A small-molecule ligand and the protein it binds are described below.
Small molecule (SMILES): CC(=O)N[C@H]1[C@H](O[C@H]2[C@H](O)[C@@H](NC(C)=O)CO[C@@H]2CO)O[C@H](CO)[C@@H](O)[C@@H]1O

Sequence of chain 21.F:
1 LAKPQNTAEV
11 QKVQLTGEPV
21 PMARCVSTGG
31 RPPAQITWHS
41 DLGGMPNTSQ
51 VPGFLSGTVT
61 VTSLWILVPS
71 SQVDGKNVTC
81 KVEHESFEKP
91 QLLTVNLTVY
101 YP

Binding-site contacts:
Ligand atom C8 contacts residue ASN77 of chain 21.F at 4.1 Å.
Ligand atom O5 contacts residue NAG1 of chain 21.L at 4.2 Å.
Ligand atom N2 contacts residue NAG1 of chain 21.L at 4.2 Å.
Ligand atom C4 contacts residue ASN77 of chain 21.F at 4.2 Å.
Ligand atom C5 contacts residue ASN77 of chain 21.F at 3.7 Å.
Ligand atom C5 contacts residue NAG1 of chain 21.L at 4.5 Å.
Ligand atom C1 contacts residue NAG1 of chain 21.L at 3.4 Å.
Ligand atom O5 contacts residue ASN77 of chain 21.F at 2.4 Å (h-bond).
Ligand atom C3 contacts residue ASN77 of chain 21.F at 3.7 Å.
Ligand atom C8 contacts residue NAG1 of chain 21.L at 4.3 Å.
Ligand atom O7 contacts residue ASN77 of chain 21.F at 2.3 Å (h-bond).
Ligand atom C7 contacts residue NAG1 of chain 21.L at 4.3 Å.
Ligand atom O6 contacts residue THR94 of chain 21.F at 4.0 Å.
Ligand atom C2 contacts residue ASN77 of chain 21.F at 2.3 Å.
Ligand atom C6 contacts residue THR94 of chain 21.F at 4.0 Å.
Ligand atom C2 contacts residue NAG1 of chain 21.L at 4.3 Å.
Ligand atom C7 contacts residue ASN77 of chain 21.F at 2.7 Å.
Ligand atom O5 contacts residue THR94 of chain 21.F at 3.8 Å.
Ligand atom N2 contacts residue ASN77 of chain 21.F at 2.8 Å (h-bond).
Ligand atom C1 contacts residue ASN77 of chain 21.F at 1.5 Å.